Binding-site contacts:
Ligand atom OE1 contacts residue ILE154 of chain 1.G at 4.4 Å.
Ligand atom OE1 contacts residue VAL150 of chain 1.G at 4.1 Å.
Ligand atom O contacts residue NAP1 of chain 1.MA at 3.2 Å.
Ligand atom C contacts residue NAP1 of chain 1.MA at 3.1 Å.
Ligand atom CG contacts residue GLY193 of chain 1.G at 4.2 Å.
Ligand atom OXT contacts residue TYR162 of chain 1.G at 3.2 Å.
Ligand atom CB contacts residue NAP1 of chain 1.MA at 4.4 Å.
Ligand atom OE1 contacts residue MET194 of chain 1.G at 3.5 Å (h-bond).
Ligand atom OXT contacts residue NAP1 of chain 1.MA at 3.3 Å.
Ligand atom C contacts residue SER149 of chain 1.G at 3.6 Å.
Ligand atom C contacts residue TYR162 of chain 1.G at 3.2 Å (hydrophobic).
Ligand atom CD contacts residue VAL150 of chain 1.G at 4.2 Å (hydrophobic).
Ligand atom C02 contacts residue TYR103 of chain 1.G at 4.0 Å (hydrophobic).
Ligand atom OE2 contacts residue VAL214 of chain 1.G at 4.3 Å.
Ligand atom O01 contacts residue ILE205 of chain 1.G at 3.4 Å.
Ligand atom C02 contacts residue ILE205 of chain 1.G at 3.5 Å (hydrophobic).
Ligand atom OXT contacts residue SER149 of chain 1.G at 2.5 Å (h-bond).
Ligand atom OXT contacts residue VAL151 of chain 1.G at 3.5 Å.
Ligand atom C02 contacts residue NAP1 of chain 1.MA at 4.0 Å.
Ligand atom CD contacts residue MET194 of chain 1.G at 4.2 Å (hydrophobic).
Ligand atom OE1 contacts residue VAL214 of chain 1.G at 3.5 Å.
Ligand atom CG contacts residue NAP1 of chain 1.MA at 4.2 Å.
Ligand atom OE2 contacts residue PRO156 of chain 1.G at 4.2 Å.
Ligand atom OE2 contacts residue LEU210 of chain 1.G at 4.3 Å.
Ligand atom CD contacts residue VAL151 of chain 1.G at 4.4 Å (hydrophobic).
Ligand atom OE2 contacts residue VAL151 of chain 1.G at 3.7 Å.
Ligand atom O contacts residue TYR103 of chain 1.G at 3.8 Å.
Ligand atom O01 contacts residue TYR162 of chain 1.G at 4.3 Å.
Ligand atom C02 contacts residue THR200 of chain 1.G at 4.2 Å.
Ligand atom O01 contacts residue TYR103 of chain 1.G at 3.9 Å.
Ligand atom O contacts residue SER149 of chain 1.G at 4.1 Å.
Ligand atom CG contacts residue MET194 of chain 1.G at 3.9 Å (hydrophobic).
Ligand atom O01 contacts residue PHE105 of chain 1.G at 3.8 Å.
Ligand atom CA contacts residue NAP1 of chain 1.MA at 3.5 Å.
Ligand atom OE2 contacts residue ILE154 of chain 1.G at 4.0 Å.
Ligand atom OE1 contacts residue GLY193 of chain 1.G at 4.2 Å.
Ligand atom CD contacts residue VAL214 of chain 1.G at 4.2 Å (hydrophobic).
Ligand atom O contacts residue TYR162 of chain 1.G at 2.4 Å (h-bond).
Ligand atom CG contacts residue VAL151 of chain 1.G at 4.4 Å (hydrophobic).

The protein below binds the small molecule below.
Small molecule (SMILES): O=C(O)CC[C@H](CO)C(=O)O

Sequence of chain 1.G:
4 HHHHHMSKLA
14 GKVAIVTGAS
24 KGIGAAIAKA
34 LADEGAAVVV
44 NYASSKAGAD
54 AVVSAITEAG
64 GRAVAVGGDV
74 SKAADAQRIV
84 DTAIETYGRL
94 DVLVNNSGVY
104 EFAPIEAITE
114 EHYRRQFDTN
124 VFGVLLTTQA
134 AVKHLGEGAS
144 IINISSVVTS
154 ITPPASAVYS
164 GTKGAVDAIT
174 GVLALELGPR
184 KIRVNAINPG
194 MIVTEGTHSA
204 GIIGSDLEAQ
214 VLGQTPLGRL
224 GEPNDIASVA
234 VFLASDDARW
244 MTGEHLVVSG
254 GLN